Binding-site contacts:
Ligand atom CB contacts residue CYS26 of chain 1.B at 3.0 Å (hydrophobic).
Ligand atom SG contacts residue CYS26 of chain 1.B at 2.0 Å (h-bond).
Ligand atom C contacts residue TYR22 of chain 1.B at 3.7 Å (hydrophobic).
Ligand atom O contacts residue TYR22 of chain 1.B at 3.1 Å (h-bond).
Ligand atom N contacts residue ALA763 of chain 1.B at 3.9 Å.
Ligand atom CA contacts residue CYS26 of chain 1.B at 4.4 Å (hydrophobic).
Ligand atom C contacts residue LYS77 of chain 1.B at 4.2 Å.
Ligand atom CB contacts residue ARG73 of chain 1.B at 3.7 Å.

A small-molecule ligand and the protein it binds are described below.
Small molecule (SMILES): N[C@@H](CS)C(=O)O

Sequence of chain 1.B:
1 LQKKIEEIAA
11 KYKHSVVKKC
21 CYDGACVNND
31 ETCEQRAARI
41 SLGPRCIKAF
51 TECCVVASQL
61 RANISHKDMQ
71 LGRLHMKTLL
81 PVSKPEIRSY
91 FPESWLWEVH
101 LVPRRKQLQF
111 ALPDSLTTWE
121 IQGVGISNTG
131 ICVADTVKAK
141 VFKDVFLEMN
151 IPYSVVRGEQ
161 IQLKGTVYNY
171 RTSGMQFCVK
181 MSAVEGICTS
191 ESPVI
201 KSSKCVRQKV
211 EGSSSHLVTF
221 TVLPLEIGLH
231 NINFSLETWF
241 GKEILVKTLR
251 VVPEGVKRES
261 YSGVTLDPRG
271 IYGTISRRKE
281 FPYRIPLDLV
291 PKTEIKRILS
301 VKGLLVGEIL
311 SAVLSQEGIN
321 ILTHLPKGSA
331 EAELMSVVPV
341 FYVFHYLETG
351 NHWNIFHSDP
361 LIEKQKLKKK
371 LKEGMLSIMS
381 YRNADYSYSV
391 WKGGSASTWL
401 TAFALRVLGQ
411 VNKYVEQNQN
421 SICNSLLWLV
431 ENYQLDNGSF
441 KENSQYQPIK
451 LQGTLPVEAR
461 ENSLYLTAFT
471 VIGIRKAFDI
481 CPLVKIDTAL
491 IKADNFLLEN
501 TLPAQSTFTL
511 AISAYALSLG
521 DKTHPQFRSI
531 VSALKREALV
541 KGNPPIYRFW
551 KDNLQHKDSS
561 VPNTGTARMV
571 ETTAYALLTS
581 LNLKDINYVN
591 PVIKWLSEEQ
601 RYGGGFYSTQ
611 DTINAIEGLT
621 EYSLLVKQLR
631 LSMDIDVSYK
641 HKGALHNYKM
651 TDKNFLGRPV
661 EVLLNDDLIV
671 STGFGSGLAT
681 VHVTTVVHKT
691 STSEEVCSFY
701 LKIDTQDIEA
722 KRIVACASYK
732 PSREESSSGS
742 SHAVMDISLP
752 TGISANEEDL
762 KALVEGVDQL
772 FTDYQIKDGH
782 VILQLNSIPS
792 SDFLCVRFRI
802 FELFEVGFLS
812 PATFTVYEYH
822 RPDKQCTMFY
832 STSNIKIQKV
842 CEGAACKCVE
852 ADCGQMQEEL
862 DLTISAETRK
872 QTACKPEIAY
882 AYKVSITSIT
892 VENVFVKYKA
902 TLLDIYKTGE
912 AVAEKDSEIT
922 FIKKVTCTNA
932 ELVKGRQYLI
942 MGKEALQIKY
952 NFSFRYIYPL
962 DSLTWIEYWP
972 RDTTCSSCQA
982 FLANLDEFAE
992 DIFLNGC